This small molecule binds to this protein.
Small molecule (SMILES): Nc1ncnc2c1ncn2[C@@H]1O[C@H](CO[P](=O)(O)O[P](=O)(O)NP(=O)(O)O)[C@@H](O)[C@H]1O

Binding-site contacts:
Ligand atom O2' contacts residue GLY411 of chain 2.A at 2.8 Å (h-bond).
Ligand atom O2' contacts residue GLU496 of chain 2.A at 2.8 Å (salt-bridge).
Ligand atom O1G contacts residue THR98 of chain 2.A at 3.2 Å (h-bond).
Ligand atom PG contacts residue THR97 of chain 2.A at 3.3 Å.
Ligand atom C6 contacts residue PRO45 of chain 2.A at 3.4 Å (hydrophobic).
Ligand atom PA contacts residue MG1 of chain 2.E at 3.4 Å.
Ligand atom PB contacts residue GLY96 of chain 2.A at 3.5 Å.
Ligand atom O2' contacts residue ALA410 of chain 2.A at 2.9 Å.
Ligand atom O3A contacts residue LEU43 of chain 2.A at 3.4 Å.
Ligand atom N6 contacts residue ILE494 of chain 2.A at 3.4 Å.
Ligand atom O1G contacts residue THR97 of chain 2.A at 3.3 Å (h-bond).
Ligand atom N7 contacts residue THR163 of chain 2.A at 3.4 Å (h-bond).
Ligand atom C2 contacts residue ILE479 of chain 2.A at 3.4 Å (hydrophobic).
Ligand atom O3G contacts residue MG1 of chain 2.E at 2.1 Å.
Ligand atom O2B contacts residue THR98 of chain 2.A at 3.4 Å.
Ligand atom O5' contacts residue LEU43 of chain 2.A at 3.5 Å.
Ligand atom O1B contacts residue GLY96 of chain 2.A at 3.0 Å (h-bond).
Ligand atom C5 contacts residue PRO45 of chain 2.A at 3.3 Å (hydrophobic).
Ligand atom O5' contacts residue GLY44 of chain 2.A at 2.9 Å (h-bond).
Ligand atom O2B contacts residue LEU43 of chain 2.A at 3.5 Å.
Ligand atom O4' contacts residue GLY44 of chain 2.A at 3.5 Å.
Ligand atom O2G contacts residue THR97 of chain 2.A at 2.6 Å (h-bond).
Ligand atom N3B contacts residue GLY96 of chain 2.A at 3.3 Å (h-bond).
Ligand atom O3G contacts residue ASP95 of chain 2.A at 3.2 Å (salt-bridge).
Ligand atom O1B contacts residue MG1 of chain 2.E at 2.8 Å.
Ligand atom O2B contacts residue THR99 of chain 2.A at 2.5 Å (h-bond).
Ligand atom PA contacts residue GLY44 of chain 2.A at 3.5 Å.
Ligand atom PG contacts residue MG1 of chain 2.E at 3.6 Å.
Ligand atom O3A contacts residue THR98 of chain 2.A at 3.6 Å (h-bond).
Ligand atom O2B contacts residue GLY96 of chain 2.A at 3.4 Å.
Ligand atom O1A contacts residue LEU43 of chain 2.A at 3.2 Å.
Ligand atom O2A contacts residue MG1 of chain 2.E at 2.1 Å.
Ligand atom C4 contacts residue PRO45 of chain 2.A at 3.6 Å (hydrophobic).
Ligand atom O2G contacts residue GLY96 of chain 2.A at 3.3 Å (h-bond).
Ligand atom O4' contacts residue LEU451 of chain 2.A at 3.5 Å.
Ligand atom N3B contacts residue THR98 of chain 2.A at 2.9 Å (h-bond).
Ligand atom O1A contacts residue THR42 of chain 2.A at 2.9 Å (h-bond).
Ligand atom N3 contacts residue GLY411 of chain 2.A at 3.3 Å.
Ligand atom N3B contacts residue THR97 of chain 2.A at 3.0 Å (h-bond).
Ligand atom O1A contacts residue GLY44 of chain 2.A at 2.8 Å (h-bond).

Sequence of chain 2.A:
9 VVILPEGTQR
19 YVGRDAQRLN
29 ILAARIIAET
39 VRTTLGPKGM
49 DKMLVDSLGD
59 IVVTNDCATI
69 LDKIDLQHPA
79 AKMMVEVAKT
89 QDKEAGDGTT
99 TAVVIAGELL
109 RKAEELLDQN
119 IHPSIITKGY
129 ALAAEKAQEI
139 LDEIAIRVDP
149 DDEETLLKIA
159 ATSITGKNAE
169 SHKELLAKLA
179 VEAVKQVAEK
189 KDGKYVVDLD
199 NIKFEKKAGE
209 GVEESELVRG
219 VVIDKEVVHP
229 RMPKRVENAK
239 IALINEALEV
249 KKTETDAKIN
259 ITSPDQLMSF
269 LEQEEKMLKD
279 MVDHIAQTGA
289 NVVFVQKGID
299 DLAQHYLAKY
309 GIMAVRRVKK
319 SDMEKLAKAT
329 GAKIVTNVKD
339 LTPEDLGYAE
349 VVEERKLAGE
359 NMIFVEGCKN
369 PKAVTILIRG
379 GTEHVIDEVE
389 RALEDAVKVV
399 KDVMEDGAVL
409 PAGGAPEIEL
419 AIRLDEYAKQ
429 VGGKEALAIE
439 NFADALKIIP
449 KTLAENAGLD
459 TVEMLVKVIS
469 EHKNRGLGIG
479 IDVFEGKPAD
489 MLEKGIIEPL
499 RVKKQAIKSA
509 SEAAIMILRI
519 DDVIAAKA